Binding-site contacts:
Ligand atom C6 contacts residue VAL94 of chain 1.A at 3.7 Å (hydrophobic).
Ligand atom C17 contacts residue ALA25 of chain 1.A at 3.5 Å (hydrophobic).
Ligand atom O12 contacts residue VAL57 of chain 1.A at 3.6 Å.
Ligand atom N11 contacts residue GLY127 of chain 1.A at 4.0 Å.
Ligand atom C2 contacts residue ALA130 of chain 1.A at 3.8 Å (hydrophobic).
Ligand atom C6 contacts residue ALA130 of chain 1.A at 3.2 Å (hydrophobic).
Ligand atom C6 contacts residue ILE21 of chain 1.A at 4.0 Å (hydrophobic).
Ligand atom N14 contacts residue GLY127 of chain 1.A at 3.9 Å.
Ligand atom O12 contacts residue GLN54 of chain 1.A at 3.0 Å (h-bond).
Ligand atom C1 contacts residue ASP131 of chain 1.A at 3.9 Å.
Ligand atom C3 contacts residue ASP131 of chain 1.A at 3.9 Å.
Ligand atom C2 contacts residue ILE21 of chain 1.A at 3.5 Å (hydrophobic).
Ligand atom C2 contacts residue GLY127 of chain 1.A at 3.9 Å.
Ligand atom C15 contacts residue ALA25 of chain 1.A at 4.0 Å (hydrophobic).
Ligand atom C5 contacts residue ALA130 of chain 1.A at 3.6 Å (hydrophobic).
Ligand atom C16 contacts residue ALA25 of chain 1.A at 3.4 Å (hydrophobic).
Ligand atom C6 contacts residue VAL57 of chain 1.A at 3.9 Å (hydrophobic).
Ligand atom C15 contacts residue LEU24 of chain 1.A at 3.9 Å (hydrophobic).
Ligand atom C8 contacts residue GLY127 of chain 1.A at 3.3 Å.
Ligand atom C1 contacts residue ILE21 of chain 1.A at 3.3 Å (hydrophobic).
Ligand atom C1 contacts residue ALA130 of chain 1.A at 3.4 Å (hydrophobic).
Ligand atom C18 contacts residue GLY127 of chain 1.A at 3.8 Å.
Ligand atom N11 contacts residue GLN54 of chain 1.A at 2.8 Å (h-bond).
Ligand atom C18 contacts residue ASN128 of chain 1.A at 3.1 Å.
Ligand atom C3 contacts residue GLY127 of chain 1.A at 3.2 Å.
Ligand atom C16 contacts residue LEU24 of chain 1.A at 3.8 Å (hydrophobic).
Ligand atom N7 contacts residue ILE21 of chain 1.A at 3.6 Å.
Ligand atom C2 contacts residue ASP131 of chain 1.A at 3.4 Å.
Ligand atom N11 contacts residue LEU24 of chain 1.A at 3.5 Å.
Ligand atom C13 contacts residue GLY127 of chain 1.A at 4.0 Å.
Ligand atom N9 contacts residue GLY127 of chain 1.A at 3.2 Å.
Ligand atom C3 contacts residue ILE21 of chain 1.A at 3.6 Å (hydrophobic).
Ligand atom O12 contacts residue VAL94 of chain 1.A at 3.4 Å.
Ligand atom C16 contacts residue ILE21 of chain 1.A at 3.6 Å (hydrophobic).
Ligand atom N7 contacts residue ASP131 of chain 1.A at 3.9 Å.
Ligand atom C4 contacts residue GLY127 of chain 1.A at 3.5 Å.
Ligand atom N11 contacts residue ALA97 of chain 1.A at 3.8 Å.
Ligand atom N7 contacts residue GLY127 of chain 1.A at 3.1 Å (h-bond).
Ligand atom C10 contacts residue GLN54 of chain 1.A at 3.6 Å.
Ligand atom C15 contacts residue THR28 of chain 1.A at 3.8 Å.

The small molecule below binds the protein below.
Small molecule (SMILES): C[C@]1(c2nc3cccc(C(N)=O)c3[nH]2)CCCN1

Sequence of chain 1.A:
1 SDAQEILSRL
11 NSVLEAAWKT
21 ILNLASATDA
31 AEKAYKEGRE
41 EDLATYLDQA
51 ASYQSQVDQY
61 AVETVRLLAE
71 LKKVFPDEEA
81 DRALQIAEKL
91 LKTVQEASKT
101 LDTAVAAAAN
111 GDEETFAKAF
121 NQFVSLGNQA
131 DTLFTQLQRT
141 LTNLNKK